Sequence of chain 1.C:
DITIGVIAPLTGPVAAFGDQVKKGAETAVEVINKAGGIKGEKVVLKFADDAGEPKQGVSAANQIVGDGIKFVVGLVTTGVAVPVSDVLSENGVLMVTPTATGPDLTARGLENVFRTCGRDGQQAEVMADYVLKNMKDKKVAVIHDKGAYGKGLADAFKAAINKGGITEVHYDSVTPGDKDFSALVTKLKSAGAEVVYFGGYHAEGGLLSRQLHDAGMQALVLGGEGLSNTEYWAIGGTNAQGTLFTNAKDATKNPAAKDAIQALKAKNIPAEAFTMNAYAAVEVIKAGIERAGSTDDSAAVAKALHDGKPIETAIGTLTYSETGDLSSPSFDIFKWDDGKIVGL

Binding-site contacts:
Ligand atom CG contacts residue GLU234 of chain 1.C at 3.4 Å.
Ligand atom CD2 contacts residue PHE26 of chain 1.C at 4.1 Å (hydrophobic).
Ligand atom OXT contacts residue GLY111 of chain 1.C at 4.0 Å.
Ligand atom C contacts residue THR110 of chain 1.C at 3.9 Å.
Ligand atom CD2 contacts residue GLY235 of chain 1.C at 3.6 Å.
Ligand atom OXT contacts residue TYR158 of chain 1.C at 3.5 Å.
Ligand atom O contacts residue TYR210 of chain 1.C at 2.5 Å (h-bond).
Ligand atom CA contacts residue TYR158 of chain 1.C at 3.6 Å (hydrophobic).
Ligand atom C contacts residue ALA109 of chain 1.C at 4.0 Å (hydrophobic).
Ligand atom CD2 contacts residue TYR210 of chain 1.C at 4.0 Å (hydrophobic).
Ligand atom CD1 contacts residue PHE283 of chain 1.C at 3.5 Å (hydrophobic).
Ligand atom CA contacts residue THR110 of chain 1.C at 3.9 Å.
Ligand atom O contacts residue THR86 of chain 1.C at 3.4 Å.
Ligand atom CD1 contacts residue PHE26 of chain 1.C at 3.6 Å (hydrophobic).
Ligand atom N contacts residue TYR158 of chain 1.C at 3.5 Å.
Ligand atom C contacts residue THR108 of chain 1.C at 3.9 Å.
Ligand atom CD2 contacts residue GLU234 of chain 1.C at 3.3 Å.
Ligand atom O contacts residue THR87 of chain 1.C at 3.0 Å (h-bond).
Ligand atom CB contacts residue VAL85 of chain 1.C at 3.3 Å (hydrophobic).
Ligand atom CA contacts residue GLU234 of chain 1.C at 3.5 Å.
Ligand atom OXT contacts residue THR110 of chain 1.C at 2.8 Å (h-bond).
Ligand atom N contacts residue THR110 of chain 1.C at 2.9 Å (h-bond).
Ligand atom CB contacts residue GLU234 of chain 1.C at 3.8 Å.
Ligand atom CD1 contacts residue THR108 of chain 1.C at 3.6 Å.
Ligand atom N contacts residue THR108 of chain 1.C at 2.7 Å (h-bond).
Ligand atom CA contacts residue THR108 of chain 1.C at 3.3 Å.
Ligand atom O contacts residue TYR158 of chain 1.C at 3.2 Å.
Ligand atom N contacts residue GLU234 of chain 1.C at 2.4 Å (salt-bridge).
Ligand atom OXT contacts residue THR108 of chain 1.C at 3.6 Å.
Ligand atom C contacts residue TYR158 of chain 1.C at 3.3 Å (hydrophobic).
Ligand atom CD2 contacts residue PHE283 of chain 1.C at 3.5 Å (hydrophobic).
Ligand atom C contacts residue TYR210 of chain 1.C at 3.7 Å (hydrophobic).
Ligand atom C contacts residue THR86 of chain 1.C at 4.0 Å.
Ligand atom CG contacts residue THR108 of chain 1.C at 3.6 Å.
Ligand atom OXT contacts residue ALA109 of chain 1.C at 3.3 Å.
Ligand atom CB contacts residue THR108 of chain 1.C at 3.0 Å.
Ligand atom C contacts residue THR87 of chain 1.C at 3.5 Å.
Ligand atom CD1 contacts residue VAL85 of chain 1.C at 3.7 Å (hydrophobic).
Ligand atom OXT contacts residue THR87 of chain 1.C at 2.7 Å (h-bond).
Ligand atom CG contacts residue PHE283 of chain 1.C at 3.6 Å (hydrophobic).

This small molecule binds to this protein.
Small molecule (SMILES): CC(C)C[C@H](N)C(=O)O